Sequence of chain 1.A:
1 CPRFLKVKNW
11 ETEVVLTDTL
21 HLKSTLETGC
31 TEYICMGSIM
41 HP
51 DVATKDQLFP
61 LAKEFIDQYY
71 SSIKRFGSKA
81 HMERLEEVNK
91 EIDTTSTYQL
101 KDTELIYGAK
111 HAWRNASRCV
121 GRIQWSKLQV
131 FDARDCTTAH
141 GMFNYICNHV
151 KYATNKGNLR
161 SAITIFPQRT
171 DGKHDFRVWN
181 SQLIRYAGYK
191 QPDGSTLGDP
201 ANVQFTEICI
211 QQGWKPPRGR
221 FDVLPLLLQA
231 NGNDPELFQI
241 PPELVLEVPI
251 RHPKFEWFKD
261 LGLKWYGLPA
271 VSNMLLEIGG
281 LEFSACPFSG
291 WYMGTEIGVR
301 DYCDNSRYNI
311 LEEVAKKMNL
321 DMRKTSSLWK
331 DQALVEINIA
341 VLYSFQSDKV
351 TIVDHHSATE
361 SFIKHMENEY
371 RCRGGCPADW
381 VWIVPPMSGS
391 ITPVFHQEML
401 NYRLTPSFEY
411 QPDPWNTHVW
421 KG

This small molecule binds to this protein.
Small molecule (SMILES): N#Cc1cccc(CNCCc2ccnc(-n3ccnc3)n2)c1

Binding-site contacts:
Ligand atom C4' contacts residue MET40 of chain 1.A at 3.5 Å (hydrophobic).
Ligand atom C7' contacts residue HIS41 of chain 1.A at 3.5 Å.
Ligand atom C14 contacts residue VAL271 of chain 1.A at 3.6 Å (hydrophobic).
Ligand atom N13 contacts residue HEM1 of chain 1.C at 4.0 Å.
Ligand atom C5' contacts residue MET40 of chain 1.A at 3.9 Å (hydrophobic).
Ligand atom C2' contacts residue HEM1 of chain 1.C at 3.3 Å.
Ligand atom C5' contacts residue H4B1 of chain 1.D at 4.1 Å.
Ligand atom C15 contacts residue GLN182 of chain 1.A at 3.3 Å.
Ligand atom N13 contacts residue VAL271 of chain 1.A at 3.2 Å.
Ligand atom N13 contacts residue GLU296 of chain 1.A at 3.9 Å.
Ligand atom C18 contacts residue VAL271 of chain 1.A at 3.6 Å (hydrophobic).
Ligand atom N11 contacts residue GLU296 of chain 1.A at 4.1 Å.
Ligand atom N01 contacts residue PHE288 of chain 1.A at 4.1 Å.
Ligand atom C16 contacts residue GLN182 of chain 1.A at 3.4 Å.
Ligand atom N03 contacts residue VAL271 of chain 1.A at 3.8 Å.
Ligand atom C7' contacts residue TYR410 of chain 1.A at 3.5 Å (hydrophobic).
Ligand atom C05 contacts residue HEM1 of chain 1.C at 3.5 Å.
Ligand atom C04 contacts residue PRO269 of chain 1.A at 3.4 Å (hydrophobic).
Ligand atom C02 contacts residue HEM1 of chain 1.C at 3.1 Å.
Ligand atom C16 contacts residue PRO269 of chain 1.A at 3.7 Å (hydrophobic).
Ligand atom N11 contacts residue ALA270 of chain 1.A at 3.9 Å.
Ligand atom N11 contacts residue PRO269 of chain 1.A at 3.2 Å.
Ligand atom C15 contacts residue VAL271 of chain 1.A at 4.1 Å (hydrophobic).
Ligand atom N8' contacts residue TYR410 of chain 1.A at 3.2 Å.
Ligand atom C12 contacts residue VAL271 of chain 1.A at 3.4 Å (hydrophobic).
Ligand atom C20 contacts residue HEM1 of chain 1.C at 3.5 Å.
Ligand atom N8' contacts residue HIS41 of chain 1.A at 2.8 Å (h-bond).
Ligand atom C3' contacts residue HEM1 of chain 1.C at 4.1 Å.
Ligand atom N19 contacts residue HEM1 of chain 1.C at 2.4 Å (h-bond).
Ligand atom C6' contacts residue TRP382 of chain 1.A at 4.0 Å (hydrophobic).
Ligand atom C17 contacts residue HEM1 of chain 1.C at 3.1 Å.
Ligand atom C3' contacts residue TYR410 of chain 1.A at 4.0 Å (hydrophobic).
Ligand atom C6' contacts residue HEM1 of chain 1.C at 3.9 Å.
Ligand atom C18 contacts residue HEM1 of chain 1.C at 3.3 Å.
Ligand atom N11 contacts residue VAL271 of chain 1.A at 3.9 Å.
Ligand atom C05 contacts residue GLY290 of chain 1.A at 3.8 Å.
Ligand atom N01 contacts residue HEM1 of chain 1.C at 2.4 Å.
Ligand atom C1' contacts residue HEM1 of chain 1.C at 3.6 Å.
Ligand atom C05 contacts residue PHE288 of chain 1.A at 4.0 Å (hydrophobic).
Ligand atom C12 contacts residue GLU296 of chain 1.A at 3.9 Å.